Binding-site contacts:
Ligand atom C5 contacts residue PHE1083 of chain 1.C at 3.6 Å (hydrophobic).
Ligand atom C6 contacts residue PHE1083 of chain 1.C at 3.6 Å (hydrophobic).
Ligand atom C3 contacts residue ASN1078 of chain 1.C at 3.8 Å.
Ligand atom C4 contacts residue ASN1078 of chain 1.C at 4.3 Å.
Ligand atom C7 contacts residue ASN1078 of chain 1.C at 3.8 Å.
Ligand atom O7 contacts residue ASN1078 of chain 1.C at 4.2 Å.
Ligand atom C1 contacts residue ASN1078 of chain 1.C at 1.4 Å.
Ligand atom C1 contacts residue GLY1079 of chain 1.C at 4.3 Å.
Ligand atom C5 contacts residue HIS1081 of chain 1.C at 4.2 Å.
Ligand atom C8 contacts residue GLY1079 of chain 1.C at 3.7 Å.
Ligand atom C2 contacts residue ASN1078 of chain 1.C at 2.5 Å.
Ligand atom O4 contacts residue HIS1081 of chain 1.C at 3.7 Å.
Ligand atom N2 contacts residue GLY1079 of chain 1.C at 4.0 Å.
Ligand atom C5 contacts residue ASN1078 of chain 1.C at 3.7 Å.
Ligand atom O3 contacts residue HIS1081 of chain 1.C at 4.2 Å.
Ligand atom O5 contacts residue ASN1078 of chain 1.C at 2.4 Å (h-bond).
Ligand atom C3 contacts residue HIS1081 of chain 1.C at 3.5 Å.
Ligand atom C2 contacts residue HIS1081 of chain 1.C at 4.5 Å.
Ligand atom O5 contacts residue PHE1083 of chain 1.C at 3.7 Å.
Ligand atom C7 contacts residue HIS1081 of chain 1.C at 4.3 Å.
Ligand atom C7 contacts residue GLY1079 of chain 1.C at 4.4 Å.
Ligand atom O7 contacts residue HIS1081 of chain 1.C at 3.8 Å.
Ligand atom N2 contacts residue ASN1078 of chain 1.C at 2.9 Å (h-bond).
Ligand atom C1 contacts residue PHE1083 of chain 1.C at 4.2 Å (hydrophobic).
Ligand atom C4 contacts residue HIS1081 of chain 1.C at 4.0 Å.

Sequence of chain 1.C:
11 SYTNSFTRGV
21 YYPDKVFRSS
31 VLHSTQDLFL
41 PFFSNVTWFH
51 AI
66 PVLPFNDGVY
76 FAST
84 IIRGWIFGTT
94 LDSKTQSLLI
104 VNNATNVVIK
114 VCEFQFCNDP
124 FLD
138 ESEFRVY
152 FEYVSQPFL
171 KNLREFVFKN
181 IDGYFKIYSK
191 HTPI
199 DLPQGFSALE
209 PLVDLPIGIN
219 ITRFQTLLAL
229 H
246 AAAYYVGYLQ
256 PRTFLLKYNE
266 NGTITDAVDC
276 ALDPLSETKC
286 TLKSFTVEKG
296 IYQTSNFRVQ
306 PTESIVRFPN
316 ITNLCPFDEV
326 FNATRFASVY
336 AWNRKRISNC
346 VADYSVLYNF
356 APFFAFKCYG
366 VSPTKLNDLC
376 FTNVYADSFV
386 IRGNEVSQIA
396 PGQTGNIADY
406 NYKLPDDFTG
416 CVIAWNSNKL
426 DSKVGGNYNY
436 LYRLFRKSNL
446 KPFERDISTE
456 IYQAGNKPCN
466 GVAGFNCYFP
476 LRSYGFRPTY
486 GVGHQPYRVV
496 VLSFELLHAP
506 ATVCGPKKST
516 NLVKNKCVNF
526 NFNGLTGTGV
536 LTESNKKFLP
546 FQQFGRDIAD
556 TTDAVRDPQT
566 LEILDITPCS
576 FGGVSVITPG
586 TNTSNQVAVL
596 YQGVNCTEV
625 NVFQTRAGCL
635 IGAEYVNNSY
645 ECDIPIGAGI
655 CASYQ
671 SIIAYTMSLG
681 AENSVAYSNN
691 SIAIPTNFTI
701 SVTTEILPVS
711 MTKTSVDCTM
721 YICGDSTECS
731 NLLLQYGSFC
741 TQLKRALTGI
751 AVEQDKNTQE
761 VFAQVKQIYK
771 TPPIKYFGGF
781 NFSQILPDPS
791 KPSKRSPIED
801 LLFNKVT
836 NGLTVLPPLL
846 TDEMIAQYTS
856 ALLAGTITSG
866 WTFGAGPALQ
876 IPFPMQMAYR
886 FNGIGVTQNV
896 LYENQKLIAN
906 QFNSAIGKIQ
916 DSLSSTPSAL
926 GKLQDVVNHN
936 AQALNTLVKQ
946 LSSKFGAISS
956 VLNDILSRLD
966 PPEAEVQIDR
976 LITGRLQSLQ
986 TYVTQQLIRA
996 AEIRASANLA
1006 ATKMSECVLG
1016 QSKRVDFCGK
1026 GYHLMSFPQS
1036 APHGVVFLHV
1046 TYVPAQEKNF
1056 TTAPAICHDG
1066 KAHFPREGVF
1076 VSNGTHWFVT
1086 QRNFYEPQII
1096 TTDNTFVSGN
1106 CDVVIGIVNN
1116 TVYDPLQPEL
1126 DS

The small molecule below binds the protein below.
Small molecule (SMILES): CC(=O)N[C@H]1[C@H](O[C@H]2[C@H](O)[C@@H](NC(C)=O)CO[C@@H]2CO)O[C@H](CO)[C@@H](O)[C@@H]1O